Sequence of chain 1.A:
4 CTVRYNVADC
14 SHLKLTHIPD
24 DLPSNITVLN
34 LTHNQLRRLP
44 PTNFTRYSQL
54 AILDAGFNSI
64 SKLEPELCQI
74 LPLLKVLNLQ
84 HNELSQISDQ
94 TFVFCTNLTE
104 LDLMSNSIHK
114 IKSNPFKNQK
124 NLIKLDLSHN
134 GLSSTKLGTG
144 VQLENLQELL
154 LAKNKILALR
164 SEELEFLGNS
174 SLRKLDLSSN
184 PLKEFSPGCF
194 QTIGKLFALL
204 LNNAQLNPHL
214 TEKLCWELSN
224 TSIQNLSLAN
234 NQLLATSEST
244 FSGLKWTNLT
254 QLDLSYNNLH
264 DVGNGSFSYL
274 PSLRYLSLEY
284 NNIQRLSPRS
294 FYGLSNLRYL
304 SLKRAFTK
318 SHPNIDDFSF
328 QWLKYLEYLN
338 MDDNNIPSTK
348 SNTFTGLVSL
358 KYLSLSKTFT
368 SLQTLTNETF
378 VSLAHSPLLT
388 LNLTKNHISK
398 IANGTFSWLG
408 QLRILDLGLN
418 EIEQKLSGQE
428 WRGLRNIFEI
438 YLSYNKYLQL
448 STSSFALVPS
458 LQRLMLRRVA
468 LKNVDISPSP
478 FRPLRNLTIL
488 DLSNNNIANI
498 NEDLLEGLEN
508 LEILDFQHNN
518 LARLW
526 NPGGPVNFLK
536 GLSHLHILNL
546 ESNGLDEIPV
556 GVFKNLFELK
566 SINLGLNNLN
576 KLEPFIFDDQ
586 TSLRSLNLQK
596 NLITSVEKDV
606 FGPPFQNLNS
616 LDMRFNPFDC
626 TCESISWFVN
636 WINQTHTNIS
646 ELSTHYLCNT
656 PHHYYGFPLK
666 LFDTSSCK

Binding-site contacts:
Ligand atom O7 contacts residue ASN172 of chain 1.A at 3.7 Å.
Ligand atom C8 contacts residue ASN172 of chain 1.A at 4.5 Å.
Ligand atom C3 contacts residue ASN172 of chain 1.A at 3.8 Å.
Ligand atom C2 contacts residue ASN172 of chain 1.A at 2.4 Å.
Ligand atom O7 contacts residue GLU147 of chain 1.A at 3.3 Å (salt-bridge).
Ligand atom C8 contacts residue VAL144 of chain 1.A at 4.1 Å (hydrophobic).
Ligand atom N2 contacts residue GLU147 of chain 1.A at 4.4 Å.
Ligand atom C1 contacts residue ASN172 of chain 1.A at 1.4 Å.
Ligand atom N2 contacts residue VAL144 of chain 1.A at 4.3 Å.
Ligand atom N2 contacts residue ASN172 of chain 1.A at 2.8 Å (h-bond).
Ligand atom C7 contacts residue ASN172 of chain 1.A at 3.4 Å.
Ligand atom C4 contacts residue ASN172 of chain 1.A at 4.2 Å.
Ligand atom O5 contacts residue ASN172 of chain 1.A at 2.4 Å (h-bond).
Ligand atom C7 contacts residue GLU147 of chain 1.A at 3.5 Å.
Ligand atom C8 contacts residue GLU147 of chain 1.A at 3.3 Å.
Ligand atom C5 contacts residue ASN172 of chain 1.A at 3.7 Å.

This protein binds this small molecule.
Small molecule (SMILES): CC(=O)N[C@@H]1[C@@H](O)[C@H](O)[C@@H](CO)O[C@H]1O